Sequence of chain 1.C:
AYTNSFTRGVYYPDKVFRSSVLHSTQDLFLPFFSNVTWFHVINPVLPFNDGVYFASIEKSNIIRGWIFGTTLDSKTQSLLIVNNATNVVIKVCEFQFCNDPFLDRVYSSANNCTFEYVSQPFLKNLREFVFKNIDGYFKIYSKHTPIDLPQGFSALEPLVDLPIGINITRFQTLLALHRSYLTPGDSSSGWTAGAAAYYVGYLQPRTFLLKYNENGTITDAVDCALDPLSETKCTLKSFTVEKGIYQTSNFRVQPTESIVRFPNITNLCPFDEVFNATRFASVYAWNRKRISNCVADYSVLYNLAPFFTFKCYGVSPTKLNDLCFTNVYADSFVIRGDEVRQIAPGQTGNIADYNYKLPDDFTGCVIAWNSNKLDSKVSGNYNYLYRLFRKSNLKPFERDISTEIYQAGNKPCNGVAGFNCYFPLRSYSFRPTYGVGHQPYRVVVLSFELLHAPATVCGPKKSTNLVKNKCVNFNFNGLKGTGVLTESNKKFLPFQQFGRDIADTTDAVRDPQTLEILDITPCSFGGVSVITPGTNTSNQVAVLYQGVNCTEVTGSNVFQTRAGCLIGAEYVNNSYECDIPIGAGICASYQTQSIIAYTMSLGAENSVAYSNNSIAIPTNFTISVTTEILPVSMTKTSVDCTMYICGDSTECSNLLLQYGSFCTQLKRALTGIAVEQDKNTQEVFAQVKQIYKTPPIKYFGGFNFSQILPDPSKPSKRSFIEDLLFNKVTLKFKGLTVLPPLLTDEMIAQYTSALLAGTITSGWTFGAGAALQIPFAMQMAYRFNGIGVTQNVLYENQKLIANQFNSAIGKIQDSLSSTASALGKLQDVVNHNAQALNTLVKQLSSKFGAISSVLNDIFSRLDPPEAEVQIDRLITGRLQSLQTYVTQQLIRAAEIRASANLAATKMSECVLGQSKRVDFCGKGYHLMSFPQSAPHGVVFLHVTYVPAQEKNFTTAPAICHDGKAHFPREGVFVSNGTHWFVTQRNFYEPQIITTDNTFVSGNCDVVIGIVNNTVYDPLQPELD

The small molecule below binds the protein below.
Small molecule (SMILES): CC(=O)N[C@@H]1[C@@H](O)[C@H](O)[C@@H](CO)O[C@H]1O

Sequence of chain 1.A:
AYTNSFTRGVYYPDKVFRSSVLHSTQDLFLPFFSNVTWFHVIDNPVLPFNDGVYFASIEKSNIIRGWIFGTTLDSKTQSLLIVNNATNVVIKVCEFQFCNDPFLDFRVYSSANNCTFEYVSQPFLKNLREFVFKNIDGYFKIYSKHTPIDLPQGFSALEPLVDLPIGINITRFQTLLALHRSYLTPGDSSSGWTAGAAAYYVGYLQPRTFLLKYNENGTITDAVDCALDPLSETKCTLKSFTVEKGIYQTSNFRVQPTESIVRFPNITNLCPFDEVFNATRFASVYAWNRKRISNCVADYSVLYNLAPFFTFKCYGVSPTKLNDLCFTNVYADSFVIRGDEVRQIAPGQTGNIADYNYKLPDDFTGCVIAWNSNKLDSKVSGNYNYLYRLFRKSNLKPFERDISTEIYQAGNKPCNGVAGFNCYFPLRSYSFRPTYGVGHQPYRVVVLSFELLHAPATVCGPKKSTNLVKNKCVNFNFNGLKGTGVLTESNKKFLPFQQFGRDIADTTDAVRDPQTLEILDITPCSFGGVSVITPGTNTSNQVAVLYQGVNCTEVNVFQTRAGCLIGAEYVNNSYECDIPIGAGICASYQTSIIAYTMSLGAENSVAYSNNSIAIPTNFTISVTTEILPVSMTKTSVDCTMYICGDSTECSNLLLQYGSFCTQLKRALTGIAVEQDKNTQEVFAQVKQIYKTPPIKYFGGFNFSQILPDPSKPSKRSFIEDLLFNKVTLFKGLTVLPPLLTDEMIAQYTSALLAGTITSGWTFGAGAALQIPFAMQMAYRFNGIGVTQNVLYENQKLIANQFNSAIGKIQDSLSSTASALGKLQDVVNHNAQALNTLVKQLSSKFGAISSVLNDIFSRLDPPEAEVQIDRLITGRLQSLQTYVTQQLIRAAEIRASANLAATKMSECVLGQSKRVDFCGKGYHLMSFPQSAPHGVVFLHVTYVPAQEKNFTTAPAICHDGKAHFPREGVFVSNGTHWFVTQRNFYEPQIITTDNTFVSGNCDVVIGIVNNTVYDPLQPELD

Binding-site contacts:
Ligand atom C8 contacts residue PRO460 of chain 1.C at 4.4 Å (hydrophobic).
Ligand atom C8 contacts residue GLU462 of chain 1.C at 4.3 Å.
Ligand atom C4 contacts residue GLU462 of chain 1.C at 4.2 Å.
Ligand atom C8 contacts residue LYS459 of chain 1.C at 3.9 Å.
Ligand atom C7 contacts residue LYS459 of chain 1.C at 3.9 Å.
Ligand atom C7 contacts residue GLU462 of chain 1.C at 3.5 Å.
Ligand atom O5 contacts residue GLU462 of chain 1.C at 4.4 Å.
Ligand atom O7 contacts residue GLU462 of chain 1.C at 3.0 Å.
Ligand atom O3 contacts residue LYS459 of chain 1.C at 3.0 Å.
Ligand atom C2 contacts residue ASN231 of chain 1.A at 2.4 Å.
Ligand atom C1 contacts residue ASN231 of chain 1.A at 1.4 Å.
Ligand atom C2 contacts residue GLU462 of chain 1.C at 3.5 Å.
Ligand atom C8 contacts residue ASN231 of chain 1.A at 4.4 Å.
Ligand atom O3 contacts residue GLU462 of chain 1.C at 2.8 Å (salt-bridge).
Ligand atom N2 contacts residue LYS459 of chain 1.C at 3.7 Å.
Ligand atom C3 contacts residue LYS459 of chain 1.C at 4.1 Å.
Ligand atom N2 contacts residue GLU462 of chain 1.C at 3.6 Å (salt-bridge).
Ligand atom C3 contacts residue GLU462 of chain 1.C at 3.6 Å.
Ligand atom C4 contacts residue ASN231 of chain 1.A at 4.2 Å.
Ligand atom O7 contacts residue ASN231 of chain 1.A at 3.0 Å (h-bond).
Ligand atom C7 contacts residue ASN231 of chain 1.A at 3.2 Å.
Ligand atom N2 contacts residue ASN231 of chain 1.A at 2.9 Å (h-bond).
Ligand atom C5 contacts residue ASN231 of chain 1.A at 3.7 Å.
Ligand atom C2 contacts residue LYS459 of chain 1.C at 4.3 Å.
Ligand atom C1 contacts residue GLU462 of chain 1.C at 4.4 Å.
Ligand atom O5 contacts residue ASN231 of chain 1.A at 2.4 Å (h-bond).
Ligand atom C3 contacts residue ASN231 of chain 1.A at 3.8 Å.